The small molecule below binds the protein below.
Small molecule (SMILES): CC(=O)N[C@H]1[C@H](O[C@H]2[C@H](O)[C@@H](NC(C)=O)CO[C@@H]2CO)O[C@H](CO)[C@@H](O)[C@@H]1O

Sequence of chain 52.K:
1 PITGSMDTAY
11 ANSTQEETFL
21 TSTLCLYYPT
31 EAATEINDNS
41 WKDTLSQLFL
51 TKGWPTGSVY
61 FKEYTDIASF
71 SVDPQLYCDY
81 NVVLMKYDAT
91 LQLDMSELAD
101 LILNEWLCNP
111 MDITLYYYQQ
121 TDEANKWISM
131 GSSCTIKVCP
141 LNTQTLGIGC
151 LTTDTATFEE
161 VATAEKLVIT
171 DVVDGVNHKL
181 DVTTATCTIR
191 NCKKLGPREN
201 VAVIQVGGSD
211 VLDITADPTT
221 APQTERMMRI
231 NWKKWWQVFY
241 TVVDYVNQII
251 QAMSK

Binding-site contacts:
Ligand atom N2 contacts residue ASN12 of chain 52.K at 3.8 Å.
Ligand atom O7 contacts residue ASN12 of chain 52.K at 3.6 Å.
Ligand atom C7 contacts residue ASN12 of chain 52.K at 3.9 Å.
Ligand atom O5 contacts residue ASN12 of chain 52.K at 2.8 Å (h-bond).
Ligand atom C5 contacts residue ASN12 of chain 52.K at 4.2 Å.
Ligand atom C2 contacts residue ASN12 of chain 52.K at 3.3 Å.
Ligand atom C1 contacts residue ASN12 of chain 52.K at 2.2 Å.